This protein binds this small molecule.
Small molecule (SMILES): CC(=O)N[C@@H]1[C@@H](O)[C@H](O)[C@@H](CO)O[C@H]1O

Binding-site contacts:
Ligand atom O6 contacts residue THR116 of chain 44.G at 3.3 Å.
Ligand atom C4 contacts residue ASN259 of chain 44.H at 4.2 Å.
Ligand atom C1 contacts residue ASN259 of chain 44.H at 1.4 Å.
Ligand atom O7 contacts residue ASN259 of chain 44.H at 2.9 Å (h-bond).
Ligand atom N2 contacts residue ASN259 of chain 44.H at 2.9 Å (h-bond).
Ligand atom C3 contacts residue ASN259 of chain 44.H at 3.8 Å.
Ligand atom C6 contacts residue THR116 of chain 44.G at 3.8 Å.
Ligand atom C6 contacts residue LYS115 of chain 44.G at 4.1 Å.
Ligand atom C5 contacts residue THR116 of chain 44.G at 4.5 Å.
Ligand atom O6 contacts residue LYS115 of chain 44.G at 4.2 Å.
Ligand atom C8 contacts residue ASN259 of chain 44.H at 4.4 Å.
Ligand atom O7 contacts residue LYS181 of chain 44.G at 4.2 Å.
Ligand atom C2 contacts residue ASN259 of chain 44.H at 2.4 Å.
Ligand atom O5 contacts residue THR116 of chain 44.G at 3.9 Å.
Ligand atom C7 contacts residue ASN259 of chain 44.H at 3.1 Å.
Ligand atom C5 contacts residue ASN259 of chain 44.H at 3.6 Å.
Ligand atom O5 contacts residue ASN259 of chain 44.H at 2.3 Å (h-bond).

Sequence of chain 44.H:
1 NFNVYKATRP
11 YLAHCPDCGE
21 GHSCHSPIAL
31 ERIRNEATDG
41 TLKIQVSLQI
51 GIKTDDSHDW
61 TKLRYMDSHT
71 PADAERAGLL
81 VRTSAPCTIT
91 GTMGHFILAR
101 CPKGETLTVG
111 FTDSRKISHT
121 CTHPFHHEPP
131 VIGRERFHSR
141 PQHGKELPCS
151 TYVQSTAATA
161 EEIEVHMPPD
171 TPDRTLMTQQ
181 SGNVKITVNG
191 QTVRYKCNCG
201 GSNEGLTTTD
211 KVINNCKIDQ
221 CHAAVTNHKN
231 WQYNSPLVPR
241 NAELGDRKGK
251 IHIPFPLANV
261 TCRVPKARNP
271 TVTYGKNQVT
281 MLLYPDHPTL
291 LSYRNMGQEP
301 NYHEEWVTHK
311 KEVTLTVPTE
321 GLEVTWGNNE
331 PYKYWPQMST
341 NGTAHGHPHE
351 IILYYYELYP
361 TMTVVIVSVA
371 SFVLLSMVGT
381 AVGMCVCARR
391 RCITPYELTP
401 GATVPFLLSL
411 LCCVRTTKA

Sequence of chain 44.G:
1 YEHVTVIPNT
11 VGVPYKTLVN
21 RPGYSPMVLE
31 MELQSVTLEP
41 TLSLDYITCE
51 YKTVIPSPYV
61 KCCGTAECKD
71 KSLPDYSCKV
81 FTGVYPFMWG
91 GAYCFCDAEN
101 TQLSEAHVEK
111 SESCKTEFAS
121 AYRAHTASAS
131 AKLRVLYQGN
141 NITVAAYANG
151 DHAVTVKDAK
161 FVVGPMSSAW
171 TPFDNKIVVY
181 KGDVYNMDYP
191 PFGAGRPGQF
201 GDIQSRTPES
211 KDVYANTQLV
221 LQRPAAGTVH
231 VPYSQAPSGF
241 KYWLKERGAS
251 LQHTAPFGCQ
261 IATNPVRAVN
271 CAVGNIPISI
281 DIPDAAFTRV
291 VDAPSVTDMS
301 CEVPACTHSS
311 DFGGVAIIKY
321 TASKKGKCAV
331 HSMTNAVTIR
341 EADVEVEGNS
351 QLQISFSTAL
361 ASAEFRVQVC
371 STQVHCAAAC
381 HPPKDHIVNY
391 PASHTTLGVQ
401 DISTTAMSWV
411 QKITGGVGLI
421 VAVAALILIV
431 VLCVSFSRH